Binding-site contacts:
Ligand atom C1 contacts residue FT01 of chain 2.D at 0.9 Å.
Ligand atom O16 contacts residue LEU110 of chain 2.B at 3.8 Å.
Ligand atom C6 contacts residue ALA108 of chain 1.B at 3.2 Å (hydrophobic).
Ligand atom C2 contacts residue FT01 of chain 2.D at 0.5 Å.
Ligand atom C13 contacts residue LEU17 of chain 2.B at 3.1 Å (hydrophobic).
Ligand atom C14 contacts residue SER117 of chain 1.B at 2.6 Å.
Ligand atom C5 contacts residue ALA108 of chain 1.B at 3.3 Å (hydrophobic).
Ligand atom C11 contacts residue LYS15 of chain 1.B at 3.2 Å.
Ligand atom C13 contacts residue FT01 of chain 2.D at 1.6 Å.
Ligand atom O15 contacts residue THR119 of chain 1.B at 3.3 Å (h-bond).
Ligand atom C3 contacts residue LEU110 of chain 2.B at 3.7 Å (hydrophobic).
Ligand atom C12 contacts residue ALA108 of chain 1.B at 3.5 Å (hydrophobic).
Ligand atom C10 contacts residue FT01 of chain 2.D at 2.3 Å.
Ligand atom C9 contacts residue LEU17 of chain 1.B at 3.5 Å (hydrophobic).
Ligand atom O15 contacts residue SER117 of chain 1.B at 2.5 Å (h-bond).
Ligand atom C14 contacts residue THR119 of chain 1.B at 3.1 Å.
Ligand atom C6 contacts residue FT01 of chain 2.D at 1.6 Å.
Ligand atom C14 contacts residue FT01 of chain 2.D at 2.6 Å.
Ligand atom O16 contacts residue FT01 of chain 2.D at 1.2 Å.
Ligand atom C11 contacts residue FT01 of chain 2.D at 2.4 Å.
Ligand atom O15 contacts residue LEU110 of chain 1.B at 3.4 Å (h-bond).
Ligand atom C10 contacts residue LYS15 of chain 1.B at 3.0 Å.
Ligand atom O15 contacts residue ALA109 of chain 1.B at 3.2 Å.
Ligand atom C14 contacts residue THR118 of chain 1.B at 3.3 Å.
Ligand atom C5 contacts residue FT01 of chain 2.D at 1.4 Å.
Ligand atom C4 contacts residue SER117 of chain 1.B at 3.6 Å.
Ligand atom C9 contacts residue FT01 of chain 2.D at 1.4 Å.
Ligand atom C12 contacts residue LEU17 of chain 2.B at 3.6 Å (hydrophobic).
Ligand atom O15 contacts residue ALA108 of chain 1.B at 3.1 Å (h-bond).
Ligand atom C13 contacts residue ALA108 of chain 1.B at 3.6 Å (hydrophobic).
Ligand atom C8 contacts residue FT01 of chain 2.D at 0.6 Å.
Ligand atom O15 contacts residue FT01 of chain 2.D at 3.2 Å (h-bond).
Ligand atom C4 contacts residue FT01 of chain 2.D at 1.2 Å.
Ligand atom C3 contacts residue SER117 of chain 1.B at 3.8 Å.
Ligand atom O7 contacts residue FT01 of chain 2.D at 0.9 Å (h-bond).
Ligand atom C4 contacts residue THR119 of chain 1.B at 3.3 Å.
Ligand atom C12 contacts residue FT01 of chain 2.D at 2.1 Å.
Ligand atom O15 contacts residue THR118 of chain 1.B at 2.7 Å.
Ligand atom C3 contacts residue THR119 of chain 1.B at 3.8 Å.
Ligand atom C3 contacts residue FT01 of chain 2.D at 1.4 Å.

Sequence of chain 2.B:
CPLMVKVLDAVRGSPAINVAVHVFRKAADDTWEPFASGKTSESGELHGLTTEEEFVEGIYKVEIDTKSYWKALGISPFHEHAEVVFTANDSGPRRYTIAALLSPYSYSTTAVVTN

Sequence of chain 1.B:
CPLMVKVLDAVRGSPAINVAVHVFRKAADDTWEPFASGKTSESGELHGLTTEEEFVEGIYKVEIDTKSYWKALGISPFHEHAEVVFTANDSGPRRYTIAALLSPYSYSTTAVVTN

A small-molecule ligand and the protein it binds are described below.
Small molecule (SMILES): O=Cc1ccc(Oc2ccccc2)c(O)c1